This small molecule binds to this protein.
Small molecule (SMILES): COc1ccc2c(c1)cc(C(=O)NS(=O)(=O)N1CCOCC1)n2CC(=O)O

Sequence of chain 1.B:
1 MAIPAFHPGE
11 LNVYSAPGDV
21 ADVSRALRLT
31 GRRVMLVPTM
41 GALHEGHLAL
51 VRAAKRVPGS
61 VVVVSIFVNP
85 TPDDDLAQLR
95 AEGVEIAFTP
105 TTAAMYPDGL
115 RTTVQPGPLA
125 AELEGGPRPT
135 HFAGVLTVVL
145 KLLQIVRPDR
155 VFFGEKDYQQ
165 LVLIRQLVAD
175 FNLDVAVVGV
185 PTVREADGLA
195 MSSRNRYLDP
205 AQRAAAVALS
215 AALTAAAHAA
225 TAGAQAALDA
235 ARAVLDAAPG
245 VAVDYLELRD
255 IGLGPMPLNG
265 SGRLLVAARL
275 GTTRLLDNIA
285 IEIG

Binding-site contacts:
Ligand atom O contacts residue SER197 of chain 1.B at 3.1 Å (h-bond).
Ligand atom CA contacts residue MET195 of chain 1.B at 3.6 Å (hydrophobic).
Ligand atom O contacts residue SER196 of chain 1.B at 3.5 Å.
Ligand atom CAT contacts residue HIS47 of chain 1.B at 3.7 Å.
Ligand atom OAE contacts residue MET40 of chain 1.B at 2.7 Å (h-bond).
Ligand atom OAQ contacts residue THR186 of chain 1.B at 3.6 Å.
Ligand atom CAH contacts residue MET195 of chain 1.B at 3.3 Å (hydrophobic).
Ligand atom CAK contacts residue GLY41 of chain 1.B at 3.4 Å.
Ligand atom CAU contacts residue GLY46 of chain 1.B at 3.5 Å.
Ligand atom CA contacts residue HIS44 of chain 1.B at 3.8 Å.
Ligand atom CAA contacts residue GLY46 of chain 1.B at 3.4 Å.
Ligand atom OXT contacts residue HIS44 of chain 1.B at 2.5 Å.
Ligand atom C contacts residue SER196 of chain 1.B at 3.6 Å.
Ligand atom CAW contacts residue HIS44 of chain 1.B at 3.7 Å.
Ligand atom OAE contacts residue THR39 of chain 1.B at 3.2 Å.
Ligand atom OAE contacts residue HIS47 of chain 1.B at 3.3 Å (h-bond).
Ligand atom CAJ contacts residue HIS47 of chain 1.B at 3.7 Å.
Ligand atom CAM contacts residue GLY41 of chain 1.B at 3.7 Å.
Ligand atom C contacts residue SER197 of chain 1.B at 3.6 Å.
Ligand atom CAH contacts residue HIS44 of chain 1.B at 3.6 Å.
Ligand atom SBA contacts residue HIS47 of chain 1.B at 3.8 Å.
Ligand atom OAQ contacts residue GLY46 of chain 1.B at 3.5 Å.
Ligand atom CAA contacts residue LEU50 of chain 1.B at 3.8 Å (hydrophobic).
Ligand atom OAQ contacts residue VAL187 of chain 1.B at 3.0 Å (h-bond).
Ligand atom N contacts residue HIS44 of chain 1.B at 3.5 Å.
Ligand atom NAY contacts residue MET40 of chain 1.B at 3.4 Å.
Ligand atom CAL contacts residue MET40 of chain 1.B at 3.5 Å (hydrophobic).
Ligand atom CAL contacts residue SER197 of chain 1.B at 3.6 Å.
Ligand atom CAN contacts residue MET40 of chain 1.B at 3.4 Å (hydrophobic).
Ligand atom OAD contacts residue MET40 of chain 1.B at 3.2 Å.
Ligand atom CAM contacts residue HIS47 of chain 1.B at 3.8 Å.
Ligand atom CAA contacts residue PRO185 of chain 1.B at 3.5 Å (hydrophobic).
Ligand atom C contacts residue HIS44 of chain 1.B at 3.4 Å.
Ligand atom OXT contacts residue SER197 of chain 1.B at 3.4 Å (h-bond).
Ligand atom OAC contacts residue ASP161 of chain 1.B at 3.7 Å.
Ligand atom CAG contacts residue THR186 of chain 1.B at 3.8 Å.
Ligand atom CAX contacts residue HIS44 of chain 1.B at 3.4 Å.
Ligand atom OAR contacts residue SER197 of chain 1.B at 3.0 Å (h-bond).
Ligand atom NAP contacts residue HIS47 of chain 1.B at 3.0 Å (h-bond).
Ligand atom CAI contacts residue GLY46 of chain 1.B at 3.8 Å.